Binding-site contacts:
Ligand atom C contacts residue VAL4 of chain 43.E at 3.8 Å (hydrophobic).
Ligand atom N contacts residue ALA2 of chain 43.E at 2.8 Å (h-bond).
Ligand atom CA contacts residue ALA2 of chain 43.E at 3.9 Å (hydrophobic).
Ligand atom CG2 contacts residue ALA2 of chain 43.E at 3.9 Å (hydrophobic).
Ligand atom OE2 contacts residue ASN25 of chain 43.E at 3.4 Å (h-bond).
Ligand atom O contacts residue VAL4 of chain 43.E at 3.0 Å (h-bond).
Ligand atom OG contacts residue GLN3 of chain 43.E at 3.0 Å (h-bond).
Ligand atom CG2 contacts residue SER5 of chain 43.E at 3.1 Å.
Ligand atom CB contacts residue MYR1 of chain 42.H at 4.3 Å.
Ligand atom O contacts residue ALA2 of chain 43.E at 4.0 Å.
Ligand atom CA contacts residue ALA2 of chain 43.E at 3.0 Å (hydrophobic).
Ligand atom C contacts residue VAL4 of chain 43.E at 3.4 Å (hydrophobic).
Ligand atom CA contacts residue VAL4 of chain 43.E at 3.0 Å (hydrophobic).
Ligand atom CG contacts residue VAL4 of chain 43.E at 4.2 Å (hydrophobic).
Ligand atom N contacts residue ALA2 of chain 43.E at 4.3 Å.
Ligand atom CD contacts residue VAL4 of chain 43.E at 3.8 Å (hydrophobic).
Ligand atom O contacts residue SER6 of chain 43.E at 4.1 Å.
Ligand atom CB contacts residue GLN3 of chain 43.E at 3.8 Å.
Ligand atom OG contacts residue ALA2 of chain 43.E at 3.9 Å.
Ligand atom CB contacts residue GLN3 of chain 43.E at 4.1 Å.
Ligand atom CG2 contacts residue VAL4 of chain 43.E at 3.8 Å (hydrophobic).
Ligand atom CG2 contacts residue GLN3 of chain 43.E at 3.3 Å.
Ligand atom CB contacts residue VAL4 of chain 43.E at 4.3 Å (hydrophobic).
Ligand atom CB contacts residue ALA2 of chain 43.E at 3.5 Å (hydrophobic).
Ligand atom CD1 contacts residue VAL4 of chain 43.E at 3.9 Å (hydrophobic).
Ligand atom C contacts residue ALA2 of chain 43.E at 4.3 Å (hydrophobic).
Ligand atom OE1 contacts residue SER5 of chain 43.E at 4.2 Å.
Ligand atom O contacts residue SER5 of chain 43.E at 3.8 Å.
Ligand atom CA contacts residue VAL4 of chain 43.E at 4.0 Å (hydrophobic).
Ligand atom CB contacts residue VAL4 of chain 43.E at 3.9 Å (hydrophobic).
Ligand atom CG2 contacts residue MYR1 of chain 42.H at 3.7 Å.
Ligand atom C contacts residue GLN3 of chain 43.E at 4.3 Å.
Ligand atom O contacts residue GLN3 of chain 43.E at 3.4 Å (h-bond).
Ligand atom C contacts residue ALA2 of chain 43.E at 3.3 Å (hydrophobic).
Ligand atom N contacts residue VAL4 of chain 43.E at 2.8 Å (h-bond).
Ligand atom OE2 contacts residue VAL4 of chain 43.E at 4.1 Å.
Ligand atom O contacts residue VAL4 of chain 43.E at 4.0 Å.
Ligand atom CG1 contacts residue GLN3 of chain 43.E at 3.1 Å.
Ligand atom N contacts residue VAL4 of chain 43.E at 4.1 Å.
Ligand atom OE1 contacts residue VAL4 of chain 43.E at 3.6 Å (h-bond).

The protein below binds the small molecule below.
Small molecule (SMILES): CC[C@H](C)[C@H](N)C(=O)N[C@@H](CO)C(=O)N[C@@H](CCC(=O)O)C(=O)N[C@H](C=O)C(C)C

Sequence of chain 43.E:
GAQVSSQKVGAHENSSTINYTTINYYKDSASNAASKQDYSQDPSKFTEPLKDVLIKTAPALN